Sequence of chain 1.C:
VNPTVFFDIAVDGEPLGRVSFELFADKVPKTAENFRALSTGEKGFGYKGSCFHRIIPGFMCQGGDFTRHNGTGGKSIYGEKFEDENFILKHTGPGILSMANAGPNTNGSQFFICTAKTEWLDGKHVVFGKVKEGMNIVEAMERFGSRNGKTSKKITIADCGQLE

Binding-site contacts:
Ligand atom N contacts residue PHE59 of chain 1.C at 3.8 Å.
Ligand atom C contacts residue PHE59 of chain 1.C at 3.8 Å (hydrophobic).
Ligand atom CD contacts residue ARG54 of chain 1.C at 3.5 Å.
Ligand atom N contacts residue ARG54 of chain 1.C at 3.7 Å.
Ligand atom CD2 contacts residue GLY71 of chain 1.C at 3.8 Å.
Ligand atom CA contacts residue GLN62 of chain 1.C at 3.5 Å.
Ligand atom CA contacts residue HIS125 of chain 1.C at 3.4 Å.
Ligand atom CA contacts residue ASN101 of chain 1.C at 3.6 Å.
Ligand atom O contacts residue PHE59 of chain 1.C at 3.5 Å.
Ligand atom O contacts residue PHE59 of chain 1.C at 2.9 Å.
Ligand atom C contacts residue TRP120 of chain 1.C at 3.8 Å (hydrophobic).
Ligand atom N contacts residue PHE59 of chain 1.C at 3.6 Å.
Ligand atom N contacts residue ASN101 of chain 1.C at 2.7 Å (h-bond).
Ligand atom CG contacts residue PHE112 of chain 1.C at 3.8 Å (hydrophobic).
Ligand atom CG contacts residue MET60 of chain 1.C at 3.7 Å (hydrophobic).
Ligand atom CB contacts residue ALA100 of chain 1.C at 3.6 Å (hydrophobic).
Ligand atom O contacts residue TRP120 of chain 1.C at 2.7 Å (h-bond).
Ligand atom OXT contacts residue PHE59 of chain 1.C at 3.8 Å.
Ligand atom CD contacts residue GLN62 of chain 1.C at 3.7 Å.
Ligand atom NE2 contacts residue ASN70 of chain 1.C at 3.5 Å (h-bond).
Ligand atom CB contacts residue ASN101 of chain 1.C at 3.4 Å.
Ligand atom O contacts residue ALA102 of chain 1.C at 3.8 Å.
Ligand atom O contacts residue ASN101 of chain 1.C at 3.7 Å.
Ligand atom O contacts residue GLN62 of chain 1.C at 3.0 Å (h-bond).
Ligand atom CB contacts residue HIS125 of chain 1.C at 3.4 Å.
Ligand atom O contacts residue TRP120 of chain 1.C at 3.3 Å.
Ligand atom C contacts residue GLY71 of chain 1.C at 3.8 Å.
Ligand atom CA contacts residue ASN101 of chain 1.C at 3.4 Å.
Ligand atom CA contacts residue PHE59 of chain 1.C at 3.6 Å (hydrophobic).
Ligand atom CB contacts residue LEU121 of chain 1.C at 3.6 Å (hydrophobic).
Ligand atom CB contacts residue TRP120 of chain 1.C at 3.1 Å (hydrophobic).
Ligand atom O contacts residue PHE59 of chain 1.C at 3.5 Å.
Ligand atom C contacts residue GLN62 of chain 1.C at 3.6 Å.
Ligand atom CA contacts residue GLY71 of chain 1.C at 3.7 Å.
Ligand atom N contacts residue GLY71 of chain 1.C at 3.0 Å (h-bond).
Ligand atom O contacts residue ARG54 of chain 1.C at 2.8 Å (salt-bridge).
Ligand atom C contacts residue ASN101 of chain 1.C at 3.5 Å.
Ligand atom CB contacts residue ALA102 of chain 1.C at 3.8 Å (hydrophobic).
Ligand atom C contacts residue PHE59 of chain 1.C at 3.2 Å (hydrophobic).
Ligand atom O contacts residue LEU121 of chain 1.C at 3.7 Å.

A small-molecule ligand and the protein it binds are described below.
Small molecule (SMILES): CC[C@H](C)[C@H](NC(=O)[C@@H]1CCCN1C(=O)CNC(=O)[C@H](C)NC(=O)[C@@H](N)CC1=NC=NC1)C(=O)N[C@@H](C)C(=O)O